Sequence of chain 1.A:
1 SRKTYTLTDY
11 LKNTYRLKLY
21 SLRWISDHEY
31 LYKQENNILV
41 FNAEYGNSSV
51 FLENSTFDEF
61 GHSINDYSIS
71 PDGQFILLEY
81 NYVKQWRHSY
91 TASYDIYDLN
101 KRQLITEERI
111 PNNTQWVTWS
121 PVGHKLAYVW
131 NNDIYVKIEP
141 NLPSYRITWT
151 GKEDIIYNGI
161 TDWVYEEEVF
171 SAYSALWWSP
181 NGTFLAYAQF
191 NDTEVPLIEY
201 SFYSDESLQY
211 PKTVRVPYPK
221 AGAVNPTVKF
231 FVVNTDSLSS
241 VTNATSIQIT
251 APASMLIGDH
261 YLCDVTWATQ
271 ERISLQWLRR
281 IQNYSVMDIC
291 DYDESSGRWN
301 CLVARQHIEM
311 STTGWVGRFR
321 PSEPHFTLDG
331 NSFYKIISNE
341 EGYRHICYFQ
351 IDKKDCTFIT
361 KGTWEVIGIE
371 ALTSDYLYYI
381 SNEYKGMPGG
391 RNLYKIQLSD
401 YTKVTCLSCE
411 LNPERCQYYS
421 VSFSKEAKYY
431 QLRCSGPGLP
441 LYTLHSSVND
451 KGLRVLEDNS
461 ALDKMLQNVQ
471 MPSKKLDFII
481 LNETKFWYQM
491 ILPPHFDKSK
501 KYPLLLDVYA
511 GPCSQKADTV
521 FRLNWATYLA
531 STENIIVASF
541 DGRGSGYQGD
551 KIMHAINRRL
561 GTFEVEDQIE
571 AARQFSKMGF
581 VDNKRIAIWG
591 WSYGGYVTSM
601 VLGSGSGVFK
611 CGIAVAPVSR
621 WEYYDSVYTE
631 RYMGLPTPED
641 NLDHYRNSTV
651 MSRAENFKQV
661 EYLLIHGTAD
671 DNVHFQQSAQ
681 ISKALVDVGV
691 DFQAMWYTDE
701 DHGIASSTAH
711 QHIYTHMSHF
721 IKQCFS

Binding-site contacts:
Ligand atom O5 contacts residue TRP149 of chain 1.A at 4.2 Å.
Ligand atom C5 contacts residue TRP149 of chain 1.A at 4.1 Å (hydrophobic).
Ligand atom O5 contacts residue ASN243 of chain 1.A at 2.4 Å (h-bond).
Ligand atom C3 contacts residue ASN243 of chain 1.A at 3.9 Å.
Ligand atom N2 contacts residue ASN243 of chain 1.A at 2.6 Å (h-bond).
Ligand atom O3 contacts residue TRP149 of chain 1.A at 4.4 Å.
Ligand atom C7 contacts residue TRP149 of chain 1.A at 4.2 Å (hydrophobic).
Ligand atom C7 contacts residue ASN243 of chain 1.A at 3.5 Å.
Ligand atom O7 contacts residue ASN243 of chain 1.A at 4.4 Å.
Ligand atom C4 contacts residue TRP149 of chain 1.A at 4.5 Å (hydrophobic).
Ligand atom C1 contacts residue ASN243 of chain 1.A at 1.5 Å.
Ligand atom C2 contacts residue ASN243 of chain 1.A at 2.5 Å.
Ligand atom C8 contacts residue ASN243 of chain 1.A at 4.0 Å.
Ligand atom C8 contacts residue TRP149 of chain 1.A at 4.0 Å (hydrophobic).
Ligand atom C4 contacts residue ASN243 of chain 1.A at 4.2 Å.
Ligand atom C1 contacts residue TRP149 of chain 1.A at 3.7 Å (hydrophobic).
Ligand atom C5 contacts residue ASN243 of chain 1.A at 3.7 Å.
Ligand atom N2 contacts residue TRP149 of chain 1.A at 3.5 Å.
Ligand atom O4 contacts residue TRP149 of chain 1.A at 4.3 Å.
Ligand atom C2 contacts residue TRP149 of chain 1.A at 4.2 Å (hydrophobic).
Ligand atom C3 contacts residue TRP149 of chain 1.A at 3.9 Å (hydrophobic).

A small-molecule ligand and the protein it binds are described below.
Small molecule (SMILES): CC(=O)N[C@@H]1[C@@H](O)[C@H](O)[C@@H](CO)O[C@H]1O